The protein below binds the small molecule below.
Small molecule (SMILES): CSCC[C@H](NC(=O)[C@@H]1CCCN1C(=O)[C@H](CC(C)C)NC(=O)[C@H](CC(C)C)NC(=O)[C@H](CCCCN)NC(=O)[C@H](C)NC(=O)[C@H](CCCCN)NC(=O)[C@@H](N)CCCN=C(N)N)C(=O)N[C@@H](CCC(=O)O)C(=O)N[C@@H](CCC(=O)O)C(=O)N[C@@H](C)C(=O)N[C@@H](CC(C)C)C(=O)N[C@@H](CC(C)C)C(=O)N1CCC[C@H]1C=O

Binding-site contacts:
Ligand atom CD2 contacts residue LEU161 of chain 4.B at 3.4 Å (hydrophobic).
Ligand atom CD contacts residue GLN203 of chain 4.B at 2.8 Å.
Ligand atom C contacts residue VAL127 of chain 4.B at 3.0 Å (hydrophobic).
Ligand atom CA contacts residue TYR162 of chain 4.B at 3.5 Å (hydrophobic).
Ligand atom O contacts residue ILE130 of chain 4.B at 3.5 Å.
Ligand atom O contacts residue GLN203 of chain 4.B at 1.3 Å (h-bond).
Ligand atom C contacts residue ILE130 of chain 4.B at 3.7 Å (hydrophobic).
Ligand atom N contacts residue GLN203 of chain 4.B at 2.9 Å (h-bond).
Ligand atom C contacts residue TYR162 of chain 4.B at 3.5 Å (hydrophobic).
Ligand atom CB contacts residue ILE104 of chain 4.B at 3.5 Å (hydrophobic).
Ligand atom O contacts residue VAL127 of chain 4.B at 1.8 Å (h-bond).
Ligand atom CA contacts residue ILE130 of chain 4.B at 3.3 Å (hydrophobic).
Ligand atom CA contacts residue PHE126 of chain 4.B at 3.2 Å (hydrophobic).
Ligand atom CA contacts residue VAL127 of chain 4.B at 3.6 Å (hydrophobic).
Ligand atom O contacts residue LEU161 of chain 4.B at 3.3 Å (h-bond).
Ligand atom C contacts residue GLN203 of chain 4.B at 2.2 Å.
Ligand atom O contacts residue LEU103 of chain 4.B at 3.6 Å.
Ligand atom N contacts residue GLN203 of chain 4.B at 3.7 Å.
Ligand atom O contacts residue SER163 of chain 4.B at 3.6 Å (h-bond).
Ligand atom CA contacts residue LEU161 of chain 4.B at 3.2 Å (hydrophobic).
Ligand atom CB contacts residue TYR162 of chain 4.B at 2.6 Å (hydrophobic).
Ligand atom N contacts residue GLY105 of chain 4.B at 3.1 Å (h-bond).
Ligand atom CB contacts residue ILE130 of chain 4.B at 3.4 Å (hydrophobic).
Ligand atom O contacts residue TYR162 of chain 4.B at 3.4 Å.
Ligand atom CG contacts residue TYR162 of chain 4.B at 3.1 Å (hydrophobic).
Ligand atom O contacts residue PHE126 of chain 4.B at 2.8 Å.
Ligand atom N contacts residue LEU161 of chain 4.B at 3.3 Å (h-bond).
Ligand atom CG contacts residue PHE126 of chain 4.B at 3.7 Å (hydrophobic).
Ligand atom CD1 contacts residue GLN203 of chain 4.B at 3.4 Å.
Ligand atom CB contacts residue VAL125 of chain 4.B at 2.6 Å (hydrophobic).
Ligand atom CA contacts residue VAL125 of chain 4.B at 3.1 Å (hydrophobic).
Ligand atom CA contacts residue GLN203 of chain 4.B at 3.5 Å.
Ligand atom CD2 contacts residue PHE126 of chain 4.B at 3.3 Å (hydrophobic).
Ligand atom C contacts residue VAL127 of chain 4.B at 3.5 Å (hydrophobic).
Ligand atom SD contacts residue ARG165 of chain 4.B at 2.3 Å (salt-bridge).
Ligand atom O contacts residue VAL127 of chain 4.B at 2.2 Å.
Ligand atom CE contacts residue ARG165 of chain 4.B at 2.8 Å.
Ligand atom N contacts residue VAL125 of chain 4.B at 3.5 Å (h-bond).
Ligand atom CB contacts residue GLY105 of chain 4.B at 3.2 Å.
Ligand atom CD1 contacts residue TYR162 of chain 4.B at 2.8 Å (hydrophobic).

Sequence of chain 4.B:
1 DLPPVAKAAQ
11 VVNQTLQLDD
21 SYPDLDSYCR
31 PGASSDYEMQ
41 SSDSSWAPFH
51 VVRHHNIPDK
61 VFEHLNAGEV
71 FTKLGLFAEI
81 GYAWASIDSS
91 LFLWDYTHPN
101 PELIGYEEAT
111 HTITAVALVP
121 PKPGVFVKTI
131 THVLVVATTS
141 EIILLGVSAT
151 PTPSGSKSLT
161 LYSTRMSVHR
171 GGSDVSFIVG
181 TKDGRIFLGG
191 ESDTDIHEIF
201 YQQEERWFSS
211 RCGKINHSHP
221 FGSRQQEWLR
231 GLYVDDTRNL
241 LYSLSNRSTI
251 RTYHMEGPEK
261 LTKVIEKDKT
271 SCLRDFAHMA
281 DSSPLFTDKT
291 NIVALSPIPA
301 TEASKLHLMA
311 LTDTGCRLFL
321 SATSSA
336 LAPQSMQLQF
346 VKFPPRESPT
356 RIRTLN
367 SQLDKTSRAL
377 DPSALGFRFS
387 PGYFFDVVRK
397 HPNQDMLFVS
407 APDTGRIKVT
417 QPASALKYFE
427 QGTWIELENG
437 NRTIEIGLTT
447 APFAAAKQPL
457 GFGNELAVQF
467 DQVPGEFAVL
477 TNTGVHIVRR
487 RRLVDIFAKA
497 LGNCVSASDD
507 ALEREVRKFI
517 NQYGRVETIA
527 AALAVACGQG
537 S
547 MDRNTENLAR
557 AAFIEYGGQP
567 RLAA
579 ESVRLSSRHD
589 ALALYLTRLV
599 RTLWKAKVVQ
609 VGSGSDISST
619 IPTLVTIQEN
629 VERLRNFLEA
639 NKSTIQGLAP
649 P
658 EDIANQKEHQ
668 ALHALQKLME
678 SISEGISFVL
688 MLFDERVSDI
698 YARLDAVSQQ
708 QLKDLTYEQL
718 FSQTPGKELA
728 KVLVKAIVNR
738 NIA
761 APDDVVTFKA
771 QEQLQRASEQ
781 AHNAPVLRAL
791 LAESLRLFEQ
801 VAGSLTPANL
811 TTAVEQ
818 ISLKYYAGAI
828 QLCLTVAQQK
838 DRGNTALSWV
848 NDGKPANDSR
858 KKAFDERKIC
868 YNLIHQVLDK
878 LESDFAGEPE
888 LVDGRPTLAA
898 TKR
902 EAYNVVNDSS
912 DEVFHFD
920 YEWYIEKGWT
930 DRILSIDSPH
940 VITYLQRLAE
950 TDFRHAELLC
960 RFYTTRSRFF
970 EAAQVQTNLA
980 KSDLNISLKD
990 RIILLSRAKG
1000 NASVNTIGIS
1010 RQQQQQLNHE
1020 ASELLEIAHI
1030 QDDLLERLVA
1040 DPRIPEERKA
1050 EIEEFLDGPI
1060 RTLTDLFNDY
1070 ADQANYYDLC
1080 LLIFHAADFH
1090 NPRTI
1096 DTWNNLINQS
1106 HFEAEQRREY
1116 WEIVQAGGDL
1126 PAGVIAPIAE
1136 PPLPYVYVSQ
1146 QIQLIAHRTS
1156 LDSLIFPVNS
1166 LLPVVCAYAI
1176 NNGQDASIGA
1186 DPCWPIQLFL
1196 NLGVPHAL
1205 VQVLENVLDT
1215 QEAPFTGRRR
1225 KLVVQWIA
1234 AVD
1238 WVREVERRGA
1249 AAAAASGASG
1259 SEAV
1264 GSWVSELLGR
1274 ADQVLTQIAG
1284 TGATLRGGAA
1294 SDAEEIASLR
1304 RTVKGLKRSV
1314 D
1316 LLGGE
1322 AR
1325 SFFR